Binding-site contacts:
Ligand atom C09 contacts residue HIS37 of chain 1.A at 4.4 Å.
Ligand atom CL08 contacts residue VAL20 of chain 1.A at 4.1 Å.
Ligand atom C07 contacts residue HIS37 of chain 1.A at 3.8 Å.
Ligand atom CL08 contacts residue HIS37 of chain 1.A at 3.8 Å.
Ligand atom CL08 contacts residue PRO101 of chain 1.A at 3.7 Å.
Ligand atom C05 contacts residue VAL103 of chain 1.A at 4.1 Å (hydrophobic).
Ligand atom C06 contacts residue VAL103 of chain 1.A at 3.8 Å (hydrophobic).
Ligand atom C06 contacts residue HIS37 of chain 1.A at 4.0 Å.

This protein binds this small molecule.
Small molecule (SMILES): C[C@@H](N)c1ccc(Cl)cc1

Sequence of chain 1.A:
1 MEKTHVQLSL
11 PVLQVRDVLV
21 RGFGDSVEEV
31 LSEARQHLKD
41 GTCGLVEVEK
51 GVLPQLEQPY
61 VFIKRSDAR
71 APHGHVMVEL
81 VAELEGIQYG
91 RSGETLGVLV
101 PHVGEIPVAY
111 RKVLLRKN